Sequence of chain 20.C:
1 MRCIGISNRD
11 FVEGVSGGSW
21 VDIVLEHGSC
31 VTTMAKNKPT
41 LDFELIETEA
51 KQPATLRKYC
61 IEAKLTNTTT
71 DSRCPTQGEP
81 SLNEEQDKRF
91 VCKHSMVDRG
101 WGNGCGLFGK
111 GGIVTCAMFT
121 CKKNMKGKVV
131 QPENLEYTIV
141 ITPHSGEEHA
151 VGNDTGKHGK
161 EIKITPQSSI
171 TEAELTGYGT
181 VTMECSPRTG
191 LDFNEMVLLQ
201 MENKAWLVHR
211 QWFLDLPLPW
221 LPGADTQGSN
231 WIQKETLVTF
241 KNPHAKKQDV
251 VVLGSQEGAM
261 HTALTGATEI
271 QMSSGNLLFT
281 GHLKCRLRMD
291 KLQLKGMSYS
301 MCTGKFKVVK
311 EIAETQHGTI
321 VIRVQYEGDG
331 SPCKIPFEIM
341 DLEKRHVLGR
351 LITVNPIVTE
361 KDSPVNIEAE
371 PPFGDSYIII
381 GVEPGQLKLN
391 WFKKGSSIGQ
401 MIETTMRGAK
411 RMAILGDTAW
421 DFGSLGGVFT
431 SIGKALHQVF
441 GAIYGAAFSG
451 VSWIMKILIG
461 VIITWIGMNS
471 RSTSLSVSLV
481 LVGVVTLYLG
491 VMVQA

Binding-site contacts:
Ligand atom C6 contacts residue HIS149 of chain 20.E at 4.2 Å.
Ligand atom O6 contacts residue HIS149 of chain 20.E at 3.0 Å (h-bond).
Ligand atom C8 contacts residue GLY102 of chain 20.C at 3.3 Å.
Ligand atom C1 contacts residue HIS158 of chain 20.E at 3.9 Å.
Ligand atom C6 contacts residue HIS158 of chain 20.E at 4.0 Å.
Ligand atom N2 contacts residue ASN153 of chain 20.E at 2.9 Å (h-bond).
Ligand atom C1 contacts residue HIS149 of chain 20.E at 3.6 Å.
Ligand atom C4 contacts residue HIS149 of chain 20.E at 4.4 Å.
Ligand atom C5 contacts residue ASN153 of chain 20.E at 3.6 Å.
Ligand atom C7 contacts residue ASN153 of chain 20.E at 3.3 Å.
Ligand atom C1 contacts residue ASN153 of chain 20.E at 1.4 Å.
Ligand atom C2 contacts residue ASN153 of chain 20.E at 2.4 Å.
Ligand atom C5 contacts residue HIS149 of chain 20.E at 4.4 Å.
Ligand atom C2 contacts residue HIS149 of chain 20.E at 3.7 Å.
Ligand atom C8 contacts residue ASN153 of chain 20.E at 4.0 Å.
Ligand atom O3 contacts residue HIS149 of chain 20.E at 4.2 Å.
Ligand atom C3 contacts residue HIS149 of chain 20.E at 4.5 Å.
Ligand atom C1 contacts residue THR155 of chain 20.E at 4.0 Å.
Ligand atom O6 contacts residue GLY156 of chain 20.E at 4.5 Å.
Ligand atom O7 contacts residue ASN153 of chain 20.E at 3.3 Å (h-bond).
Ligand atom O6 contacts residue HIS158 of chain 20.E at 2.8 Å (h-bond).
Ligand atom C5 contacts residue HIS158 of chain 20.E at 4.2 Å.
Ligand atom O7 contacts residue HIS149 of chain 20.E at 3.6 Å.
Ligand atom C3 contacts residue ASN153 of chain 20.E at 3.8 Å.
Ligand atom O5 contacts residue THR155 of chain 20.E at 4.3 Å.
Ligand atom O5 contacts residue HIS158 of chain 20.E at 3.1 Å (h-bond).
Ligand atom O5 contacts residue HIS149 of chain 20.E at 3.5 Å (h-bond).
Ligand atom C4 contacts residue ASN153 of chain 20.E at 4.2 Å.
Ligand atom C7 contacts residue HIS149 of chain 20.E at 4.5 Å.
Ligand atom O6 contacts residue ASN153 of chain 20.E at 4.5 Å.
Ligand atom O5 contacts residue ASN153 of chain 20.E at 2.3 Å (h-bond).

The small molecule below binds the protein below.
Small molecule (SMILES): CC(=O)N[C@H]1[C@H](O[C@H]2[C@H](O)[C@@H](NC(C)=O)CO[C@@H]2CO)O[C@H](CO)[C@@H](O)[C@@H]1O

Sequence of chain 20.E:
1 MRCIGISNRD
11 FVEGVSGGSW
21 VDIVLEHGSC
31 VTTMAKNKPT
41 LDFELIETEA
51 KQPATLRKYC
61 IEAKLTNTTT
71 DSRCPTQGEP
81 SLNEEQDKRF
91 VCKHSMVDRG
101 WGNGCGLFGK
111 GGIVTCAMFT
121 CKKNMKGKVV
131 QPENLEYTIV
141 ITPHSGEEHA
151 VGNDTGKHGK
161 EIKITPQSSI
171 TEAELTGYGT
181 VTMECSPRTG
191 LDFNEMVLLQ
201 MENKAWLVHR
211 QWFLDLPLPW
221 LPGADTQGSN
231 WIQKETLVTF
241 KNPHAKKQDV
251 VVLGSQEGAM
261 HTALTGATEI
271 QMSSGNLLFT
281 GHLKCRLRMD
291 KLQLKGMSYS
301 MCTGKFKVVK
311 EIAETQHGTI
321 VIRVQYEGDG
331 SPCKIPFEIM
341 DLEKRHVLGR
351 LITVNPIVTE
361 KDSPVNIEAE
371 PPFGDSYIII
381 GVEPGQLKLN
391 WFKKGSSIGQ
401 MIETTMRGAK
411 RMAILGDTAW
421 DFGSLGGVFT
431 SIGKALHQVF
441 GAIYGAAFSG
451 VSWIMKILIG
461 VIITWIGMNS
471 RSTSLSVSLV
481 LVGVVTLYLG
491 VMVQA